Binding-site contacts:
Ligand atom N2 contacts residue ASN12 of chain 3.B at 3.8 Å.
Ligand atom C5 contacts residue ASN12 of chain 3.B at 4.1 Å.
Ligand atom C7 contacts residue ASN12 of chain 3.B at 3.9 Å.
Ligand atom O5 contacts residue ASN12 of chain 3.B at 2.7 Å (h-bond).
Ligand atom C1 contacts residue ASN12 of chain 3.B at 2.2 Å.
Ligand atom C2 contacts residue ASN12 of chain 3.B at 3.2 Å.
Ligand atom O7 contacts residue ASN12 of chain 3.B at 3.7 Å.

A protein and the small-molecule ligand that binds it are described below.
Small molecule (SMILES): CC(=O)N[C@H]1[C@H](O[C@H]2[C@H](O)[C@@H](NC(C)=O)CO[C@@H]2CO)O[C@H](CO)[C@@H](O)[C@@H]1O

Sequence of chain 3.B:
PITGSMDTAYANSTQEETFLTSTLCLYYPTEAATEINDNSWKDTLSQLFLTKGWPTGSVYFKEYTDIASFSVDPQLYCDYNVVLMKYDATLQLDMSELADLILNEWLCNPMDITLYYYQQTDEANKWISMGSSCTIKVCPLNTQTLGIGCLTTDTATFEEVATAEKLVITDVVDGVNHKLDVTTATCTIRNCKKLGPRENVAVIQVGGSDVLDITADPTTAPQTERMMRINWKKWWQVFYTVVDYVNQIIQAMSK